Sequence of chain 2.I:
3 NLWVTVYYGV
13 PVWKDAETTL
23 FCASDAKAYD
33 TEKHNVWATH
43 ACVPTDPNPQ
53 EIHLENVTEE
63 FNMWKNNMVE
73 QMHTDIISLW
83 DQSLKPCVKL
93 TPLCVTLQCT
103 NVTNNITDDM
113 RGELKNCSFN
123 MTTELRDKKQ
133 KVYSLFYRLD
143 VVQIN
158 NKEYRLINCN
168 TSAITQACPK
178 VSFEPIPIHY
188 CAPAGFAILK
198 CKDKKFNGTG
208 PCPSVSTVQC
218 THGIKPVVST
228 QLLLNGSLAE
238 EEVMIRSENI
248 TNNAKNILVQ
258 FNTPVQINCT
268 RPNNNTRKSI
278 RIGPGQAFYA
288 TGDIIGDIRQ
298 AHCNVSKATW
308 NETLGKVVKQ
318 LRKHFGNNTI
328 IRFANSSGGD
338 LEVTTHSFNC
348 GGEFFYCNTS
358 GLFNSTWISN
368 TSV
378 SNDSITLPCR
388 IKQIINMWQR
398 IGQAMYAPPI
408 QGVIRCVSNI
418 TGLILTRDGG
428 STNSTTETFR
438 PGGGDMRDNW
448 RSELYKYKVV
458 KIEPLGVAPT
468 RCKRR

Sequence of chain 2.H:
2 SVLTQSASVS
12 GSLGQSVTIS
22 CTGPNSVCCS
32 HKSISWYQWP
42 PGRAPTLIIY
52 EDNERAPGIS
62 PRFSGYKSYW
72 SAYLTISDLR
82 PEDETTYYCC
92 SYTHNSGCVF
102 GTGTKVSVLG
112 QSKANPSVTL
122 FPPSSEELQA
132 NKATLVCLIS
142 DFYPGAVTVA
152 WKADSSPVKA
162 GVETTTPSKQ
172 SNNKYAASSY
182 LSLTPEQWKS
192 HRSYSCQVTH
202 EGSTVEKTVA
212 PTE

A protein and the small-molecule ligand that binds it are described below.
Small molecule (SMILES): CC(=O)N[C@@H]1[C@@H](O)[C@H](O)[C@@H](CO)O[C@H]1O

Sequence of chain 2.L:
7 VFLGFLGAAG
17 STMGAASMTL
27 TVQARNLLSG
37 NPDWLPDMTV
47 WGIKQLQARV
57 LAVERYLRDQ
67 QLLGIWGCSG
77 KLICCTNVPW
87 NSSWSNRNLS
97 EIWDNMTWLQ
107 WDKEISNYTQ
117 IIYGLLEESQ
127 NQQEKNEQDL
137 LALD

Binding-site contacts:
Ligand atom N2 contacts residue ASN94 of chain 2.L at 2.9 Å (h-bond).
Ligand atom C5 contacts residue ASN94 of chain 2.L at 3.7 Å.
Ligand atom C6 contacts residue GLY59 of chain 2.H at 3.8 Å.
Ligand atom C2 contacts residue ASN92 of chain 2.L at 4.5 Å.
Ligand atom C7 contacts residue ARG93 of chain 2.L at 4.4 Å.
Ligand atom C8 contacts residue LEU4 of chain 2.I at 3.6 Å (hydrophobic).
Ligand atom O7 contacts residue ARG93 of chain 2.L at 3.3 Å (salt-bridge).
Ligand atom O7 contacts residue LEU4 of chain 2.I at 4.5 Å.
Ligand atom C7 contacts residue LEU4 of chain 2.I at 4.5 Å (hydrophobic).
Ligand atom O3 contacts residue ASN92 of chain 2.L at 4.3 Å.
Ligand atom O7 contacts residue ASN94 of chain 2.L at 3.1 Å (h-bond).
Ligand atom C2 contacts residue ASN94 of chain 2.L at 2.5 Å.
Ligand atom O5 contacts residue ASN94 of chain 2.L at 2.4 Å (h-bond).
Ligand atom C1 contacts residue ASN94 of chain 2.L at 1.4 Å.
Ligand atom C3 contacts residue ASN94 of chain 2.L at 3.8 Å.
Ligand atom O6 contacts residue ASN92 of chain 2.L at 4.2 Å.
Ligand atom C8 contacts residue ASN3 of chain 2.I at 3.4 Å.
Ligand atom O6 contacts residue PRO58 of chain 2.H at 4.3 Å.
Ligand atom C4 contacts residue ASN94 of chain 2.L at 4.3 Å.
Ligand atom O6 contacts residue ASN94 of chain 2.L at 4.3 Å.
Ligand atom C7 contacts residue ASN94 of chain 2.L at 3.2 Å.
Ligand atom C5 contacts residue ARG56 of chain 2.H at 4.3 Å.
Ligand atom C8 contacts residue ASN94 of chain 2.L at 4.3 Å.
Ligand atom C4 contacts residue ASN92 of chain 2.L at 4.0 Å.
Ligand atom O6 contacts residue GLY59 of chain 2.H at 3.5 Å (h-bond).
Ligand atom C6 contacts residue ASN94 of chain 2.L at 4.4 Å.